Sequence of chain 1.D:
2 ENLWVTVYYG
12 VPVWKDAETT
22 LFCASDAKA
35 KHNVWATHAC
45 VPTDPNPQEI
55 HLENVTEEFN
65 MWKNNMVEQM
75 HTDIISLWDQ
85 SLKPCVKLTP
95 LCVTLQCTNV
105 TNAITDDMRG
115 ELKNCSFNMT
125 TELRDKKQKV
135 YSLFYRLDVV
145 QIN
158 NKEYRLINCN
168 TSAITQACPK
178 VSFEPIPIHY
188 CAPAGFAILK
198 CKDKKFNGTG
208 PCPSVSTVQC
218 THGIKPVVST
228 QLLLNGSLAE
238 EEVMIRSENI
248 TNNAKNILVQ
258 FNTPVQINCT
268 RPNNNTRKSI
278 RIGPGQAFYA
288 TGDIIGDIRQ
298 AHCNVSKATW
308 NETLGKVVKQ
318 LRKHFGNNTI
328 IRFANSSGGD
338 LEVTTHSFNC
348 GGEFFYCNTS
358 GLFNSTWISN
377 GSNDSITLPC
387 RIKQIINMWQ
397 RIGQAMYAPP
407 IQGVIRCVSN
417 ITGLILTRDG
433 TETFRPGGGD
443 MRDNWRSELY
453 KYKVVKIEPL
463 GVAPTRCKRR

Binding-site contacts:
Ligand atom C8 contacts residue ASN324 of chain 1.D at 4.3 Å.
Ligand atom O7 contacts residue ASN324 of chain 1.D at 2.9 Å (h-bond).
Ligand atom C4 contacts residue ASN324 of chain 1.D at 4.2 Å.
Ligand atom C1 contacts residue ASN324 of chain 1.D at 1.4 Å.
Ligand atom C3 contacts residue ASN324 of chain 1.D at 3.8 Å.
Ligand atom C5 contacts residue ASN324 of chain 1.D at 3.7 Å.
Ligand atom N2 contacts residue ASN324 of chain 1.D at 2.9 Å (h-bond).
Ligand atom O5 contacts residue ASN324 of chain 1.D at 2.4 Å (h-bond).
Ligand atom C7 contacts residue ASN324 of chain 1.D at 3.1 Å.
Ligand atom C2 contacts residue ASN324 of chain 1.D at 2.5 Å.

This small molecule binds to this protein.
Small molecule (SMILES): CC(=O)N[C@@H]1[C@@H](O)[C@H](O)[C@@H](CO)O[C@H]1O